This protein binds this small molecule.
Small molecule (SMILES): CC(=O)N[C@@H]1[C@@H](O)[C@H](O)[C@@H](CO)O[C@H]1O

Sequence of chain 1.F:
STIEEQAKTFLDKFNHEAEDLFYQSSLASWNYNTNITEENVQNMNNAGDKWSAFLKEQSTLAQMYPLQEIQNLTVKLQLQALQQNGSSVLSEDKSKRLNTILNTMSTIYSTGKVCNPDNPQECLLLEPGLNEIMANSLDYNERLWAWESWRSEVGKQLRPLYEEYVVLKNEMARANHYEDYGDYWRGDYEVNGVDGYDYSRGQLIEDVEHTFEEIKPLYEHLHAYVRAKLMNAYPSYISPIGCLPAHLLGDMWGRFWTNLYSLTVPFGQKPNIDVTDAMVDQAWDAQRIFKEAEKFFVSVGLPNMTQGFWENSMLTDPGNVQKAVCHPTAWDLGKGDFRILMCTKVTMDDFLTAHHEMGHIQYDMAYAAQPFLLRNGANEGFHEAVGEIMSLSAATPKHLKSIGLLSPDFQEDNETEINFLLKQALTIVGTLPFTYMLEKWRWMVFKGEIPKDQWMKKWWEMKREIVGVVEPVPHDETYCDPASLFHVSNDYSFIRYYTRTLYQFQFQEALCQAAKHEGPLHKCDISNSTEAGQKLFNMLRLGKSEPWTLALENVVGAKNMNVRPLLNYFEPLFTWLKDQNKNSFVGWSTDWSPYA

Binding-site contacts:
Ligand atom N2 contacts residue ASN304 of chain 1.F at 2.9 Å (h-bond).
Ligand atom C2 contacts residue ASN304 of chain 1.F at 2.4 Å.
Ligand atom C4 contacts residue ASN304 of chain 1.F at 4.2 Å.
Ligand atom C3 contacts residue ASN304 of chain 1.F at 3.8 Å.
Ligand atom C8 contacts residue MET305 of chain 1.F at 3.9 Å (hydrophobic).
Ligand atom C1 contacts residue ASN304 of chain 1.F at 1.4 Å.
Ligand atom C5 contacts residue ASN304 of chain 1.F at 3.7 Å.
Ligand atom C7 contacts residue ASN304 of chain 1.F at 3.1 Å.
Ligand atom O7 contacts residue ASN304 of chain 1.F at 3.0 Å (h-bond).
Ligand atom O5 contacts residue ASN304 of chain 1.F at 2.4 Å (h-bond).
Ligand atom C8 contacts residue ASN304 of chain 1.F at 4.3 Å.